A small-molecule ligand and the protein it binds are described below.
Small molecule (SMILES): O=P(O)(O)OC[C@H]1O[C@@](O)(CO)[C@@H](O)[C@@H]1O

Sequence of chain 1.D:
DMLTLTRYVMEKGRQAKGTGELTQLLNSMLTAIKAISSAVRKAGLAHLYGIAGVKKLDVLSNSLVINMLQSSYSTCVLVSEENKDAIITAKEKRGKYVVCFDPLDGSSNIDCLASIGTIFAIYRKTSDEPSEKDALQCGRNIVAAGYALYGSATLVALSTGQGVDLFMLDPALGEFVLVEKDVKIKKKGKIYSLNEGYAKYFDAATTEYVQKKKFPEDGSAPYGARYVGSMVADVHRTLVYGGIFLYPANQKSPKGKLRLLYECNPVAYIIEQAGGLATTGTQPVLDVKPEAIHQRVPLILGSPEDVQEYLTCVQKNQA

Binding-site contacts:
Ligand atom O2 contacts residue GLU280 of chain 1.D at 3.5 Å (salt-bridge).
Ligand atom O1P contacts residue ASN212 of chain 1.D at 2.9 Å (h-bond).
Ligand atom P contacts residue TYR215 of chain 1.D at 3.6 Å.
Ligand atom O1 contacts residue GLY246 of chain 1.D at 2.8 Å (h-bond).
Ligand atom O6 contacts residue TYR264 of chain 1.D at 3.6 Å.
Ligand atom C3 contacts residue MET248 of chain 1.D at 3.6 Å (hydrophobic).
Ligand atom O1 contacts residue SO41 of chain 1.Z at 3.9 Å.
Ligand atom C4 contacts residue GLY246 of chain 1.D at 3.4 Å.
Ligand atom C6 contacts residue GLY246 of chain 1.D at 3.7 Å.
Ligand atom O2P contacts residue TYR215 of chain 1.D at 2.5 Å (h-bond).
Ligand atom P contacts residue LYS274 of chain 1.D at 3.9 Å.
Ligand atom P contacts residue TYR264 of chain 1.D at 3.7 Å.
Ligand atom P contacts residue ASN212 of chain 1.D at 3.7 Å.
Ligand atom C2 contacts residue ASP121 of chain 1.D at 3.9 Å.
Ligand atom O1P contacts residue ARG243 of chain 2.D at 3.6 Å (salt-bridge).
Ligand atom O3 contacts residue SER247 of chain 1.D at 3.6 Å.
Ligand atom O2 contacts residue SO41 of chain 1.Z at 3.6 Å.
Ligand atom O3 contacts residue MET248 of chain 1.D at 2.8 Å (h-bond).
Ligand atom O1 contacts residue GLY122 of chain 1.D at 3.8 Å.
Ligand atom P contacts residue TYR244 of chain 1.D at 3.8 Å.
Ligand atom P contacts residue ARG243 of chain 2.D at 3.9 Å.
Ligand atom O3P contacts residue ASN212 of chain 1.D at 3.9 Å.
Ligand atom C3 contacts residue ASP121 of chain 1.D at 3.6 Å.
Ligand atom O3P contacts residue ARG243 of chain 2.D at 2.8 Å (salt-bridge).
Ligand atom O2P contacts residue LYS274 of chain 1.D at 3.8 Å.
Ligand atom C4 contacts residue MET248 of chain 1.D at 3.6 Å (hydrophobic).
Ligand atom O4 contacts residue MET248 of chain 1.D at 3.4 Å (h-bond).
Ligand atom O3P contacts residue TYR215 of chain 1.D at 3.8 Å.
Ligand atom O5 contacts residue LYS274 of chain 1.D at 2.8 Å (salt-bridge).
Ligand atom O1P contacts residue TYR244 of chain 1.D at 2.6 Å (h-bond).
Ligand atom O2P contacts residue TYR264 of chain 1.D at 2.7 Å (h-bond).
Ligand atom O2 contacts residue ASP121 of chain 1.D at 3.6 Å (salt-bridge).
Ligand atom C6 contacts residue TYR244 of chain 1.D at 3.5 Å (hydrophobic).
Ligand atom C5 contacts residue LYS274 of chain 1.D at 3.6 Å.
Ligand atom C6 contacts residue LYS274 of chain 1.D at 3.6 Å.
Ligand atom O3 contacts residue ASP121 of chain 1.D at 2.7 Å (salt-bridge).
Ligand atom O1P contacts residue TYR264 of chain 1.D at 3.8 Å.
Ligand atom C1 contacts residue SO41 of chain 1.Z at 3.2 Å.
Ligand atom O6 contacts residue LYS274 of chain 1.D at 2.8 Å (salt-bridge).
Ligand atom C2 contacts residue LYS274 of chain 1.D at 3.9 Å.

Sequence of chain 2.D:
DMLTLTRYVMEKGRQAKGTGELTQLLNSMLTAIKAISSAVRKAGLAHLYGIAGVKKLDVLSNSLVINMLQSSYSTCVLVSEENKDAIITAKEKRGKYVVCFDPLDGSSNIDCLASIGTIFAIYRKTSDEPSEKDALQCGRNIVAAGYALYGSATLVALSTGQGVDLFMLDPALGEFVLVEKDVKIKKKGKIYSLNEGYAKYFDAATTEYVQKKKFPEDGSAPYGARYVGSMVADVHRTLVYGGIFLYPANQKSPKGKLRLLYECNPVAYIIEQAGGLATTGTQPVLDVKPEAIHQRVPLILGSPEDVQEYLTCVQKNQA